Sequence of chain 1.A:
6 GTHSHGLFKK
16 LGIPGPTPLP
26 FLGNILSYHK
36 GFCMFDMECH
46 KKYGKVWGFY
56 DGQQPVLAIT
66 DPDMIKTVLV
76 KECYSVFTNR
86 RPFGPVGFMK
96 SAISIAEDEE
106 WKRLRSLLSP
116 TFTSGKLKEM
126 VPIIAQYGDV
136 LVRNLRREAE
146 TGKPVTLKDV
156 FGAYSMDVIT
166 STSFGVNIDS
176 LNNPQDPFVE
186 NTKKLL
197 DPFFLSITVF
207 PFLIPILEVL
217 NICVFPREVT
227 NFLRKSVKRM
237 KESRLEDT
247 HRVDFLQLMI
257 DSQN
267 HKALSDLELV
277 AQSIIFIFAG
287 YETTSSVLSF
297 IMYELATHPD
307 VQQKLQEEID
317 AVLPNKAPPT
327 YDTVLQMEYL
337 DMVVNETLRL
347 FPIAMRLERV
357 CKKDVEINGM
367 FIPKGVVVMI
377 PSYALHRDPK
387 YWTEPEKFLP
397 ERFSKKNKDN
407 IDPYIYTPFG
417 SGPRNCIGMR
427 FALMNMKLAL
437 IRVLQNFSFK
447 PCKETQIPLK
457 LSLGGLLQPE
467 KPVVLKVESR

Binding-site contacts:
Ligand atom C11 contacts residue PHE221 of chain 1.A at 3.8 Å (hydrophobic).
Ligand atom N23 contacts residue ILE100 of chain 1.A at 3.7 Å.
Ligand atom C22 contacts residue ILE100 of chain 1.A at 3.7 Å (hydrophobic).
Ligand atom C39 contacts residue PHE200 of chain 1.A at 3.3 Å (hydrophobic).
Ligand atom C05 contacts residue ILE281 of chain 1.A at 3.8 Å (hydrophobic).
Ligand atom C45 contacts residue VAL91 of chain 1.A at 3.0 Å (hydrophobic).
Ligand atom C44 contacts residue PRO90 of chain 1.A at 3.2 Å (hydrophobic).
Ligand atom C21 contacts residue ILE100 of chain 1.A at 3.2 Å (hydrophobic).
Ligand atom C48 contacts residue GLU288 of chain 1.A at 3.6 Å.
Ligand atom C31 contacts residue GLY89 of chain 1.A at 2.9 Å.
Ligand atom C41 contacts residue VAL220 of chain 1.A at 3.0 Å (hydrophobic).
Ligand atom C11 contacts residue PHE284 of chain 1.A at 3.8 Å (hydrophobic).
Ligand atom C60 contacts residue THR289 of chain 1.A at 3.5 Å.
Ligand atom C09 contacts residue VAL220 of chain 1.A at 3.8 Å (hydrophobic).
Ligand atom C19 contacts residue ARG86 of chain 1.A at 3.6 Å.
Ligand atom O51 contacts residue GLU288 of chain 1.A at 3.4 Å (salt-bridge).
Ligand atom C59 contacts residue HEM1 of chain 1.B at 2.9 Å.
Ligand atom C40 contacts residue VAL220 of chain 1.A at 3.1 Å (hydrophobic).
Ligand atom C43 contacts residue PRO90 of chain 1.A at 3.3 Å (hydrophobic).
Ligand atom C40 contacts residue PHE200 of chain 1.A at 3.6 Å (hydrophobic).
Ligand atom C57 contacts residue ALA285 of chain 1.A at 3.5 Å (hydrophobic).
Ligand atom C66 contacts residue ARG85 of chain 1.A at 3.4 Å.
Ligand atom C62 contacts residue SER99 of chain 1.A at 3.8 Å.
Ligand atom C35 contacts residue PHE200 of chain 1.A at 3.7 Å (hydrophobic).
Ligand atom C30 contacts residue PHE200 of chain 1.A at 3.6 Å (hydrophobic).
Ligand atom C28 contacts residue GLY89 of chain 1.A at 3.4 Å.
Ligand atom C24 contacts residue ILE100 of chain 1.A at 3.2 Å (hydrophobic).
Ligand atom C43 contacts residue VAL91 of chain 1.A at 3.8 Å (hydrophobic).
Ligand atom N58 contacts residue HEM1 of chain 1.B at 2.2 Å.
Ligand atom C57 contacts residue HEM1 of chain 1.B at 3.2 Å.
Ligand atom C25 contacts residue ILE100 of chain 1.A at 3.1 Å (hydrophobic).
Ligand atom C01 contacts residue ILE100 of chain 1.A at 3.7 Å (hydrophobic).
Ligand atom C18 contacts residue ILE100 of chain 1.A at 3.7 Å (hydrophobic).
Ligand atom C44 contacts residue VAL91 of chain 1.A at 2.7 Å (hydrophobic).
Ligand atom C45 contacts residue GLY89 of chain 1.A at 3.5 Å.
Ligand atom C25 contacts residue PHE88 of chain 1.A at 3.3 Å (hydrophobic).
Ligand atom C44 contacts residue GLY89 of chain 1.A at 3.6 Å.
Ligand atom C65 contacts residue ARG85 of chain 1.A at 3.6 Å.
Ligand atom C61 contacts residue ALA285 of chain 1.A at 3.5 Å (hydrophobic).
Ligand atom C38 contacts residue PHE200 of chain 1.A at 3.7 Å (hydrophobic).

This protein binds this small molecule.
Small molecule (SMILES): O=C(N[C@@H](Cc1ccncc1)C(=O)NCc1ccc2-c3ccccn3->[Ir+]34(c5ccccc5-c5ccc6ccccc6n->35)(c3ccccc3-c3ccc5ccccc5n->43)<-n2c1)c1ccccc1